Binding-site contacts:
Ligand atom C7 contacts residue ASN252 of chain 1.D at 3.5 Å.
Ligand atom C8 contacts residue ILE319 of chain 1.D at 3.6 Å (hydrophobic).
Ligand atom C7 contacts residue ILE319 of chain 1.D at 4.2 Å (hydrophobic).
Ligand atom C4 contacts residue ASN252 of chain 1.D at 4.2 Å.
Ligand atom C5 contacts residue TYR317 of chain 1.D at 3.8 Å (hydrophobic).
Ligand atom C5 contacts residue ASN252 of chain 1.D at 3.6 Å.
Ligand atom C2 contacts residue ASN252 of chain 1.D at 2.5 Å.
Ligand atom C3 contacts residue ASN252 of chain 1.D at 3.8 Å.
Ligand atom O5 contacts residue ASN252 of chain 1.D at 2.4 Å (h-bond).
Ligand atom N2 contacts residue ASN252 of chain 1.D at 2.9 Å (h-bond).
Ligand atom C1 contacts residue TYR317 of chain 1.D at 4.5 Å (hydrophobic).
Ligand atom O7 contacts residue GLN299 of chain 1.D at 4.1 Å.
Ligand atom O3 contacts residue GLN299 of chain 1.D at 3.8 Å.
Ligand atom C1 contacts residue ASN252 of chain 1.D at 1.4 Å.
Ligand atom C6 contacts residue TYR317 of chain 1.D at 3.9 Å (hydrophobic).
Ligand atom O7 contacts residue ASN252 of chain 1.D at 3.8 Å.
Ligand atom N2 contacts residue ILE319 of chain 1.D at 3.8 Å.
Ligand atom O5 contacts residue TYR317 of chain 1.D at 4.3 Å.
Ligand atom O6 contacts residue ASN252 of chain 1.D at 4.5 Å.
Ligand atom O7 contacts residue TYR317 of chain 1.D at 3.9 Å.
Ligand atom O4 contacts residue TYR317 of chain 1.D at 4.2 Å.
Ligand atom C8 contacts residue GLU295 of chain 1.D at 4.5 Å.

The protein below binds the small molecule below.
Small molecule (SMILES): CC(=O)N[C@H]1[C@H](O[C@H]2[C@H](O)[C@@H](NC(C)=O)CO[C@@H]2CO)O[C@H](CO)[C@@H](O)[C@@H]1O

Sequence of chain 1.D:
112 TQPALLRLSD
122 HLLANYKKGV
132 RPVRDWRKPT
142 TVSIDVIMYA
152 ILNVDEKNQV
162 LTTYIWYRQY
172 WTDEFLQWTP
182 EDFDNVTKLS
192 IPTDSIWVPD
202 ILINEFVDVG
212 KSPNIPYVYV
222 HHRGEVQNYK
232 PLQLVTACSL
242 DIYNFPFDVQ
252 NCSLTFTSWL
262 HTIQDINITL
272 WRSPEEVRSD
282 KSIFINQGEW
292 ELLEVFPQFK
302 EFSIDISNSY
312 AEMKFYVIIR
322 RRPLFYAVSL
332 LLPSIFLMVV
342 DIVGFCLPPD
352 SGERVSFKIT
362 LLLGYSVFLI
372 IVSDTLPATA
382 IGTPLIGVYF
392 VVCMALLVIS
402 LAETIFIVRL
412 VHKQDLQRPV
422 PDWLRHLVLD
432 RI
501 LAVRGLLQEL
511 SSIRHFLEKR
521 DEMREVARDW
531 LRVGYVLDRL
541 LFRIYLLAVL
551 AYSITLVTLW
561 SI